The protein below binds the small molecule below.
Small molecule (SMILES): CC(=O)N[C@H]1[C@H](O[C@H]2[C@H](O)[C@@H](NC(C)=O)CO[C@@H]2CO)O[C@H](CO)[C@@H](O)[C@@H]1O

Binding-site contacts:
Ligand atom N2 contacts residue THR200 of chain 1.B at 4.2 Å.
Ligand atom C3 contacts residue ASN198 of chain 1.B at 3.8 Å.
Ligand atom O7 contacts residue GLY201 of chain 1.B at 3.4 Å.
Ligand atom C2 contacts residue ASN198 of chain 1.B at 2.5 Å.
Ligand atom C7 contacts residue THR200 of chain 1.B at 4.0 Å.
Ligand atom C2 contacts residue THR200 of chain 1.B at 3.6 Å.
Ligand atom C7 contacts residue ASN198 of chain 1.B at 3.8 Å.
Ligand atom O7 contacts residue ASN198 of chain 1.B at 3.9 Å.
Ligand atom N2 contacts residue ASN198 of chain 1.B at 2.9 Å (h-bond).
Ligand atom C1 contacts residue THR200 of chain 1.B at 4.3 Å.
Ligand atom C1 contacts residue ASN198 of chain 1.B at 1.4 Å.
Ligand atom C3 contacts residue THR200 of chain 1.B at 4.3 Å.
Ligand atom C5 contacts residue ASN198 of chain 1.B at 3.6 Å.
Ligand atom C8 contacts residue NAG1 of chain 1.SA at 3.3 Å.
Ligand atom C6 contacts residue THR200 of chain 1.B at 3.6 Å.
Ligand atom O5 contacts residue THR200 of chain 1.B at 4.4 Å.
Ligand atom O3 contacts residue THR200 of chain 1.B at 4.2 Å.
Ligand atom C4 contacts residue ASN198 of chain 1.B at 4.3 Å.
Ligand atom C4 contacts residue THR200 of chain 1.B at 4.5 Å.
Ligand atom C8 contacts residue THR196 of chain 1.B at 4.0 Å.
Ligand atom O5 contacts residue ASN198 of chain 1.B at 2.4 Å (h-bond).
Ligand atom O7 contacts residue THR200 of chain 1.B at 3.2 Å (h-bond).
Ligand atom O6 contacts residue SER238 of chain 1.B at 4.3 Å.
Ligand atom O6 contacts residue THR200 of chain 1.B at 3.4 Å.
Ligand atom O6 contacts residue GLU239 of chain 1.B at 4.3 Å.

Sequence of chain 1.B:
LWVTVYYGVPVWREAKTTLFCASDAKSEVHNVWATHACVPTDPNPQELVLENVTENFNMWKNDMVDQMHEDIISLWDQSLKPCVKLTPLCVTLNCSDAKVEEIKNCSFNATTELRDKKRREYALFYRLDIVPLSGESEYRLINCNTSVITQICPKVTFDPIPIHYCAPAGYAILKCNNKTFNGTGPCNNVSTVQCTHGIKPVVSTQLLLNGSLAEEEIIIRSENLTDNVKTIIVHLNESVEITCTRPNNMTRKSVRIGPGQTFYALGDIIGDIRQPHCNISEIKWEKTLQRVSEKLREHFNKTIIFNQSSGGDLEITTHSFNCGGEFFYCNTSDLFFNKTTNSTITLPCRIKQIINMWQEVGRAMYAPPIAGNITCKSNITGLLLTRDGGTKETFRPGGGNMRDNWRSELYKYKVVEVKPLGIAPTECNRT